Binding-site contacts:
Ligand atom C50 contacts residue GLN144 of chain 1.A at 4.0 Å.
Ligand atom O4 contacts residue GLN144 of chain 1.A at 2.9 Å (h-bond).
Ligand atom C22 contacts residue MET140 of chain 1.A at 3.5 Å (hydrophobic).
Ligand atom N4 contacts residue VAL36 of chain 1.A at 3.5 Å.
Ligand atom C12 contacts residue ASP37 of chain 1.A at 3.1 Å.
Ligand atom O2 contacts residue ASP37 of chain 1.A at 3.1 Å (salt-bridge).
Ligand atom N2 contacts residue ASP37 of chain 1.A at 3.2 Å (salt-bridge).
Ligand atom C3 contacts residue VAL36 of chain 1.A at 3.7 Å (hydrophobic).
Ligand atom C2 contacts residue ILE54 of chain 1.A at 4.1 Å (hydrophobic).
Ligand atom C3 contacts residue ILE54 of chain 1.A at 3.7 Å (hydrophobic).
Ligand atom C4 contacts residue LEU96 of chain 1.A at 4.0 Å (hydrophobic).
Ligand atom O6 contacts residue PHE68 of chain 1.A at 3.8 Å.
Ligand atom C50 contacts residue MET140 of chain 1.A at 3.6 Å (hydrophobic).
Ligand atom O2 contacts residue ARG136 of chain 1.A at 4.0 Å.
Ligand atom C2 contacts residue VAL62 of chain 1.A at 4.0 Å (hydrophobic).
Ligand atom C2 contacts residue PHE56 of chain 1.A at 4.0 Å (hydrophobic).
Ligand atom C50 contacts residue VAL62 of chain 1.A at 3.9 Å (hydrophobic).
Ligand atom C4 contacts residue VAL36 of chain 1.A at 3.7 Å (hydrophobic).
Ligand atom C5 contacts residue LEU96 of chain 1.A at 3.6 Å (hydrophobic).
Ligand atom C6 contacts residue VAL94 of chain 1.A at 3.9 Å (hydrophobic).
Ligand atom C6 contacts residue GLN144 of chain 1.A at 3.5 Å.
Ligand atom O6 contacts residue VAL36 of chain 1.A at 3.9 Å.
Ligand atom C11 contacts residue ASP37 of chain 1.A at 3.4 Å.
Ligand atom O1 contacts residue MET140 of chain 1.A at 3.9 Å.
Ligand atom N4 contacts residue LEU96 of chain 1.A at 3.9 Å.
Ligand atom O4 contacts residue MET140 of chain 1.A at 3.1 Å.
Ligand atom N4 contacts residue ILE64 of chain 1.A at 4.1 Å.
Ligand atom C1 contacts residue VAL62 of chain 1.A at 4.0 Å (hydrophobic).
Ligand atom C11 contacts residue PHE56 of chain 1.A at 4.0 Å (hydrophobic).
Ligand atom O6 contacts residue ILE64 of chain 1.A at 3.0 Å.
Ligand atom O5 contacts residue LEU96 of chain 1.A at 4.0 Å.
Ligand atom O4 contacts residue VAL62 of chain 1.A at 4.0 Å.
Ligand atom O1 contacts residue ARG136 of chain 1.A at 3.4 Å.
Ligand atom O5 contacts residue VAL94 of chain 1.A at 3.3 Å (h-bond).
Ligand atom C3 contacts residue VAL62 of chain 1.A at 4.0 Å (hydrophobic).
Ligand atom O5 contacts residue VAL36 of chain 1.A at 3.7 Å.
Ligand atom O4 contacts residue SER12 of chain 1.A at 4.1 Å.
Ligand atom O2 contacts residue SER12 of chain 1.A at 4.1 Å.
Ligand atom C5 contacts residue VAL94 of chain 1.A at 3.7 Å (hydrophobic).
Ligand atom C21 contacts residue ASP37 of chain 1.A at 3.9 Å.

A small-molecule ligand and the protein it binds are described below.
Small molecule (SMILES): CC(=O)N[C@H](CO)[C@H](O)c1ccc([N+](=O)[O-])cc1

Sequence of chain 1.A:
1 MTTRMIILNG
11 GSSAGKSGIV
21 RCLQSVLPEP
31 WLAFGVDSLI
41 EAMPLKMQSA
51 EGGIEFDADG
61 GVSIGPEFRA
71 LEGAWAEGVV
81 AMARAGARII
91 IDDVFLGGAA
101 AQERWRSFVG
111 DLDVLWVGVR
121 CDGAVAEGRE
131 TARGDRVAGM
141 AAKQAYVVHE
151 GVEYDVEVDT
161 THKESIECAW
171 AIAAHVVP